A protein and the small-molecule ligand that binds it are described below.
Small molecule (SMILES): Oc1cc(F)ccc1Oc1ccccc1

Sequence of chain 1.F:
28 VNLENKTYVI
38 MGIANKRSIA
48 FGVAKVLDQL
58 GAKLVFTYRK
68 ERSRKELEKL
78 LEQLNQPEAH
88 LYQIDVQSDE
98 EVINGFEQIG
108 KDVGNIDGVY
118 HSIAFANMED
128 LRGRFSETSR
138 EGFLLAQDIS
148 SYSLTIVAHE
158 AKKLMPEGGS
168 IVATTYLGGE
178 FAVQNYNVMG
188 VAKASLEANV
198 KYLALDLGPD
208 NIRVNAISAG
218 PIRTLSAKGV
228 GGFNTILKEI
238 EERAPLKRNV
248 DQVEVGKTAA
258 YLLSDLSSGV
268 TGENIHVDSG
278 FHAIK

Binding-site contacts:
Ligand atom C1 contacts residue NAP1 of chain 1.X at 3.4 Å.
Ligand atom C2 contacts residue NAP1 of chain 1.X at 3.1 Å.
Ligand atom F contacts residue PHE230 of chain 1.F at 3.9 Å.
Ligand atom C3 contacts residue NAP1 of chain 1.X at 2.9 Å.
Ligand atom C contacts residue NAP1 of chain 1.X at 3.4 Å.
Ligand atom O contacts residue LYS190 of chain 1.F at 4.1 Å.
Ligand atom C3 contacts residue PHE230 of chain 1.F at 3.7 Å (hydrophobic).
Ligand atom C8 contacts residue ALA123 of chain 1.F at 4.1 Å (hydrophobic).
Ligand atom C1 contacts residue TYR173 of chain 1.F at 3.8 Å (hydrophobic).
Ligand atom C3 contacts residue ALA224 of chain 1.F at 4.0 Å (hydrophobic).
Ligand atom C8 contacts residue SER223 of chain 1.F at 4.2 Å.
Ligand atom C7 contacts residue SER223 of chain 1.F at 3.5 Å.
Ligand atom F contacts residue TYR173 of chain 1.F at 3.5 Å.
Ligand atom O contacts residue NAP1 of chain 1.X at 2.7 Å (h-bond).
Ligand atom C9 contacts residue ALA123 of chain 1.F at 3.7 Å (hydrophobic).
Ligand atom C1 contacts residue TYR183 of chain 1.F at 3.5 Å (hydrophobic).
Ligand atom C7 contacts residue ALA121 of chain 1.F at 3.8 Å (hydrophobic).
Ligand atom C5 contacts residue NAP1 of chain 1.X at 3.4 Å.
Ligand atom C10 contacts residue LEU128 of chain 1.F at 4.0 Å (hydrophobic).
Ligand atom C9 contacts residue PHE122 of chain 1.F at 4.2 Å (hydrophobic).
Ligand atom C4 contacts residue SER223 of chain 1.F at 4.1 Å.
Ligand atom C8 contacts residue PHE122 of chain 1.F at 3.8 Å (hydrophobic).
Ligand atom F contacts residue PRO218 of chain 1.F at 4.2 Å.
Ligand atom C8 contacts residue ALA121 of chain 1.F at 3.7 Å (hydrophobic).
Ligand atom C9 contacts residue LEU128 of chain 1.F at 4.2 Å (hydrophobic).
Ligand atom C10 contacts residue MET186 of chain 1.F at 4.2 Å (hydrophobic).
Ligand atom C7 contacts residue NAP1 of chain 1.X at 4.1 Å.
Ligand atom O contacts residue TYR183 of chain 1.F at 2.7 Å (h-bond).
Ligand atom C6 contacts residue SER223 of chain 1.F at 3.7 Å.
Ligand atom O1 contacts residue SER223 of chain 1.F at 3.7 Å.
Ligand atom C4 contacts residue NAP1 of chain 1.X at 3.3 Å.
Ligand atom C9 contacts residue MET186 of chain 1.F at 3.8 Å (hydrophobic).
Ligand atom C4 contacts residue ALA224 of chain 1.F at 3.7 Å (hydrophobic).
Ligand atom C11 contacts residue SER223 of chain 1.F at 4.1 Å.
Ligand atom C11 contacts residue VAL227 of chain 1.F at 4.0 Å (hydrophobic).
Ligand atom C6 contacts residue NAP1 of chain 1.X at 4.0 Å.
Ligand atom C contacts residue TYR183 of chain 1.F at 3.5 Å (hydrophobic).
Ligand atom O1 contacts residue NAP1 of chain 1.X at 3.4 Å.
Ligand atom C8 contacts residue MET186 of chain 1.F at 4.0 Å (hydrophobic).
Ligand atom F contacts residue NAP1 of chain 1.X at 3.0 Å.